Binding-site contacts:
Ligand atom C5 contacts residue TYR144 of chain 1.E at 3.4 Å (hydrophobic).
Ligand atom OP1 contacts residue ASP249 of chain 1.E at 3.5 Å (salt-bridge).
Ligand atom O4' contacts residue PTR46 of chain 1.E at 2.6 Å (h-bond).
Ligand atom C4' contacts residue PTR46 of chain 1.E at 2.6 Å.
Ligand atom C5 contacts residue TYR247 of chain 1.E at 3.5 Å (hydrophobic).
Ligand atom N4 contacts residue PHE301 of chain 1.E at 3.5 Å.
Ligand atom C4 contacts residue TYR247 of chain 1.E at 3.5 Å (hydrophobic).
Ligand atom N3 contacts residue ASN348 of chain 1.E at 3.5 Å (h-bond).
Ligand atom OP1 contacts residue MG1 of chain 1.U at 2.0 Å.
Ligand atom O4' contacts residue CYS341 of chain 1.E at 3.4 Å (h-bond).
Ligand atom N4 contacts residue THR147 of chain 1.E at 2.9 Å (h-bond).
Ligand atom O3' contacts residue MG1 of chain 1.U at 2.1 Å.
Ligand atom P contacts residue MG1 of chain 1.U at 2.5 Å.
Ligand atom C3' contacts residue MG1 of chain 1.U at 3.2 Å.
Ligand atom C5' contacts residue ASP249 of chain 1.E at 3.4 Å.
Ligand atom O3' contacts residue HIS171 of chain 1.E at 3.3 Å (h-bond).
Ligand atom N1 contacts residue ARG98 of chain 1.E at 3.1 Å (salt-bridge).
Ligand atom O3' contacts residue TYR170 of chain 1.E at 3.3 Å (h-bond).
Ligand atom OP1 contacts residue LYS340 of chain 1.E at 3.5 Å.
Ligand atom C4' contacts residue MG1 of chain 1.U at 3.5 Å.
Ligand atom O3' contacts residue ASP249 of chain 1.E at 3.5 Å (salt-bridge).
Ligand atom C2 contacts residue ASN348 of chain 1.E at 3.4 Å.
Ligand atom OP1 contacts residue LYS392 of chain 1.E at 2.6 Å (salt-bridge).
Ligand atom C6 contacts residue LYS297 of chain 1.E at 3.5 Å.
Ligand atom C5 contacts residue VAL345 of chain 1.E at 3.5 Å (hydrophobic).
Ligand atom OP1 contacts residue ASP143 of chain 1.E at 3.4 Å.
Ligand atom C4 contacts residue TYR144 of chain 1.E at 3.4 Å (hydrophobic).
Ligand atom OP1 contacts residue GLY337 of chain 1.E at 3.5 Å.
Ligand atom OP2 contacts residue MG1 of chain 1.U at 3.3 Å.
Ligand atom C2' contacts residue TYR170 of chain 1.E at 3.4 Å (hydrophobic).
Ligand atom C4 contacts residue THR147 of chain 1.E at 3.5 Å.
Ligand atom N4 contacts residue GLN352 of chain 1.E at 3.5 Å (h-bond).
Ligand atom C6 contacts residue ASN348 of chain 1.E at 3.5 Å.
Ligand atom C6 contacts residue VAL345 of chain 1.E at 3.3 Å (hydrophobic).
Ligand atom C5' contacts residue PTR46 of chain 1.E at 1.7 Å.
Ligand atom O3' contacts residue ASN32 of chain 1.E at 3.2 Å (h-bond).
Ligand atom OP2 contacts residue ARG98 of chain 1.E at 3.3 Å (salt-bridge).
Ligand atom O5' contacts residue ARG98 of chain 1.E at 3.3 Å (salt-bridge).
Ligand atom C5 contacts residue THR147 of chain 1.E at 3.4 Å.
Ligand atom OP1 contacts residue MG1 of chain 1.R at 2.3 Å.

Sequence of chain 1.D:
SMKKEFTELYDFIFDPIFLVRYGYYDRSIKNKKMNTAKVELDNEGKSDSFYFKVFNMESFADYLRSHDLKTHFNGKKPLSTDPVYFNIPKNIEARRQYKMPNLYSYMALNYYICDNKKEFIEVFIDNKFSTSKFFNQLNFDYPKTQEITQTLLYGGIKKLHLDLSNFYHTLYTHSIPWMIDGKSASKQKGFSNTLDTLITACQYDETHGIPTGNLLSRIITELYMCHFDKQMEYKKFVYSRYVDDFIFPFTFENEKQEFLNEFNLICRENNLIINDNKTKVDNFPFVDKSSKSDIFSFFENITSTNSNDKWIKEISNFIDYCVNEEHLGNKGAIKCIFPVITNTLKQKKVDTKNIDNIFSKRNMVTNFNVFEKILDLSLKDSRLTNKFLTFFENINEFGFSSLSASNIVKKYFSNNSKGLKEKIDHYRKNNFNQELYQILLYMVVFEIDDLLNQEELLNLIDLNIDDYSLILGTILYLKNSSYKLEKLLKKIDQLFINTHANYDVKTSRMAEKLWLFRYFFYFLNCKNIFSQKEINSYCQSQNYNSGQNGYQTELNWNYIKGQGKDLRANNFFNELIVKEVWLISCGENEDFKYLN

Sequence of chain 1.E:
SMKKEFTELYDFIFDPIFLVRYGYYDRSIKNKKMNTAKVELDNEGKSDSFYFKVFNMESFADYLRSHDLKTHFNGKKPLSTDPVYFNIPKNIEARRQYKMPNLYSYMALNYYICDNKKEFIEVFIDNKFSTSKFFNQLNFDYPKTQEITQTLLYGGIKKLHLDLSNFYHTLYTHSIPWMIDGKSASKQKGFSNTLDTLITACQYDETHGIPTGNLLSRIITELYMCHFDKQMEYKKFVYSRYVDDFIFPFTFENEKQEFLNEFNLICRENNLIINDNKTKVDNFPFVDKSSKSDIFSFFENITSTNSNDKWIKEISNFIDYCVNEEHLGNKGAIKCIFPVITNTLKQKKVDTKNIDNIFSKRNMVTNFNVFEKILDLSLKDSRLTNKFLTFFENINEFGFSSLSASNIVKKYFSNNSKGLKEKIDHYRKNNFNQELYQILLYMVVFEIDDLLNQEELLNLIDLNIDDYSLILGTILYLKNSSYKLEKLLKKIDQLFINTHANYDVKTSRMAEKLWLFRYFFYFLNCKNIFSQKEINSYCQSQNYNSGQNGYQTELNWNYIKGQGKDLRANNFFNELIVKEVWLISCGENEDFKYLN

A small-molecule ligand and the protein it binds are described below.
Small molecule (SMILES): C[C@H]1O[C@@H](n2ccc(N)nc2=O)C[C@@H]1O[P](=O)(O)OC[C@H]1O[C@@H](n2ccc(N)nc2=O)C[C@@H]1O.Nc1ccn([C@H]2C[C@H](O[P](=O)(O)OC[C@H]3O[C@@H](n4ccc(N)nc4=O)C[C@@H]3O[P](=O)(O)OC[C@H]3O[C@@H](n4ccc(N)nc4=O)C[C@@H]3O[P](=O)(O)OC[C@H]3O[C@@H](n4ccc(N)nc4=O)C[C@@H]3O[P](=O)(O)OC[C@H]3O[C@@H](n4ccc(N)nc4=O)C[C@@H]3O[P](=O)(O)OC[C@H]3O[C@@H](N)C[C@@H]3O[P](=O)(O)OC[C@H]3O[C@@H](N)C[C@@H]3O)[C@@H](COP(=O)=O)O2)c(=O)n1